Binding-site contacts:
Ligand atom CA contacts residue TYR140 of chain 2.A at 4.1 Å (hydrophobic).
Ligand atom C contacts residue HIS102 of chain 2.A at 4.3 Å.
Ligand atom CB contacts residue TYR140 of chain 2.A at 3.9 Å (hydrophobic).
Ligand atom OXT contacts residue ALA95 of chain 2.A at 3.2 Å (h-bond).
Ligand atom C contacts residue SER100 of chain 2.A at 3.7 Å.
Ligand atom OXT contacts residue TYR93 of chain 2.A at 4.1 Å.
Ligand atom O contacts residue ARG69 of chain 2.A at 4.5 Å.
Ligand atom OXT contacts residue GLN74 of chain 2.A at 4.1 Å.
Ligand atom CB contacts residue GLU153 of chain 2.A at 4.2 Å.
Ligand atom CB contacts residue TYR150 of chain 2.A at 3.3 Å (hydrophobic).
Ligand atom OXT contacts residue SER100 of chain 2.A at 4.2 Å.
Ligand atom OXT contacts residue ARG69 of chain 2.A at 4.2 Å.
Ligand atom OXT contacts residue SER94 of chain 2.A at 3.9 Å.
Ligand atom O contacts residue HIS102 of chain 2.A at 3.6 Å.
Ligand atom O contacts residue SER100 of chain 2.A at 2.6 Å (h-bond).
Ligand atom C contacts residue ALA95 of chain 2.A at 3.9 Å (hydrophobic).
Ligand atom CB contacts residue TYR93 of chain 2.A at 4.2 Å (hydrophobic).
Ligand atom O contacts residue GLU101 of chain 2.A at 4.5 Å.
Ligand atom CB contacts residue ALA95 of chain 2.A at 4.4 Å (hydrophobic).
Ligand atom CA contacts residue TYR93 of chain 2.A at 4.1 Å (hydrophobic).
Ligand atom N contacts residue GLU153 of chain 2.A at 2.7 Å (salt-bridge).
Ligand atom O contacts residue ALA95 of chain 2.A at 3.8 Å.
Ligand atom CA contacts residue GLU153 of chain 2.A at 3.8 Å.
Ligand atom N contacts residue TYR93 of chain 2.A at 3.2 Å (h-bond).

Sequence of chain 2.A:
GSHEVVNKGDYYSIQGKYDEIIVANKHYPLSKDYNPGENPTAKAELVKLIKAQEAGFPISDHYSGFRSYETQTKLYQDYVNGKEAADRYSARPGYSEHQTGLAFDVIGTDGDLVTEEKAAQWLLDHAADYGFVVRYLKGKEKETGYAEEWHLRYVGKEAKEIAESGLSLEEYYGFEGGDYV

The small molecule below binds the protein below.
Small molecule (SMILES): C[C@@H](N)C(=O)O